Sequence of chain 1.A:
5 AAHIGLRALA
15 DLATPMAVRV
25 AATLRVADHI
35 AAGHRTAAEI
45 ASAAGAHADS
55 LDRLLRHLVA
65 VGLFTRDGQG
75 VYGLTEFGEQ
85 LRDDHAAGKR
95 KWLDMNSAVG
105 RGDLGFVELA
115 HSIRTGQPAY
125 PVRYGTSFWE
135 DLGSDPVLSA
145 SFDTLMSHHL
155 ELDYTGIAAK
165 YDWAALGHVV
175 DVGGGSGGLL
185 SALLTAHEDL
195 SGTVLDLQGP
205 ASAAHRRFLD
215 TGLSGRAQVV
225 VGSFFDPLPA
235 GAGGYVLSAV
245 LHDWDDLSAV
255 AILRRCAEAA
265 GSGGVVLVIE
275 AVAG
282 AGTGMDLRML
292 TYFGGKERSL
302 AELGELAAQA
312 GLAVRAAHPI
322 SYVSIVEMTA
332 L

This small molecule binds to this protein.
Small molecule (SMILES): Cc1cccc2c(C(=O)O)c(O)ccc12

Binding-site contacts:
Ligand atom C1H contacts residue ARG289 of chain 1.B at 3.5 Å.
Ligand atom C1L contacts residue MET286 of chain 1.B at 4.1 Å (hydrophobic).
Ligand atom C1H contacts residue MET286 of chain 1.B at 4.0 Å (hydrophobic).
Ligand atom C1H contacts residue VAL103 of chain 1.B at 4.0 Å (hydrophobic).
Ligand atom C1A contacts residue SAM1 of chain 1.F at 3.0 Å.
Ligand atom O1K contacts residue ARG289 of chain 1.B at 4.2 Å.
Ligand atom C1J contacts residue MET286 of chain 1.B at 3.9 Å (hydrophobic).
Ligand atom C1H contacts residue ARG11 of chain 1.A at 4.1 Å.
Ligand atom C1A contacts residue ASP247 of chain 1.B at 4.1 Å.
Ligand atom C1A contacts residue MET150 of chain 1.B at 3.4 Å (hydrophobic).
Ligand atom C1F contacts residue SAM1 of chain 1.F at 4.1 Å.
Ligand atom O1M contacts residue MET286 of chain 1.B at 3.9 Å.
Ligand atom C1B contacts residue SAM1 of chain 1.F at 3.6 Å.
Ligand atom C1H contacts residue TRP96 of chain 1.B at 3.6 Å (hydrophobic).
Ligand atom C1G contacts residue ARG289 of chain 1.B at 3.8 Å.
Ligand atom C1D contacts residue MET150 of chain 1.B at 4.0 Å (hydrophobic).
Ligand atom O1M contacts residue TRP96 of chain 1.B at 4.2 Å.
Ligand atom C1A contacts residue HIS246 of chain 1.B at 4.1 Å.
Ligand atom C1O contacts residue PHE294 of chain 1.B at 3.9 Å (hydrophobic).
Ligand atom O1K contacts residue ARG11 of chain 1.A at 2.5 Å (salt-bridge).
Ligand atom C1O contacts residue PHE146 of chain 1.B at 3.8 Å (hydrophobic).
Ligand atom O1K contacts residue TRP96 of chain 1.B at 3.5 Å.
Ligand atom O1N contacts residue HIS153 of chain 1.B at 3.5 Å.
Ligand atom C1D contacts residue MET290 of chain 1.B at 3.9 Å (hydrophobic).
Ligand atom C1O contacts residue TYR293 of chain 1.B at 3.4 Å (hydrophobic).
Ligand atom O1K contacts residue MET286 of chain 1.B at 3.1 Å.
Ligand atom C1O contacts residue MET290 of chain 1.B at 4.0 Å (hydrophobic).
Ligand atom C1G contacts residue VAL103 of chain 1.B at 3.9 Å (hydrophobic).
Ligand atom C1I contacts residue MET286 of chain 1.B at 3.4 Å (hydrophobic).
Ligand atom C1B contacts residue PHE146 of chain 1.B at 3.7 Å (hydrophobic).
Ligand atom C1I contacts residue ARG11 of chain 1.A at 3.6 Å.
Ligand atom C1B contacts residue MET150 of chain 1.B at 4.0 Å (hydrophobic).
Ligand atom C1J contacts residue TRP96 of chain 1.B at 4.1 Å (hydrophobic).
Ligand atom C1C contacts residue PHE146 of chain 1.B at 3.9 Å (hydrophobic).
Ligand atom C1B contacts residue MET290 of chain 1.B at 4.1 Å (hydrophobic).
Ligand atom C1I contacts residue TRP96 of chain 1.B at 3.5 Å (hydrophobic).
Ligand atom C1C contacts residue MET290 of chain 1.B at 3.8 Å (hydrophobic).
Ligand atom C1B contacts residue ASP247 of chain 1.B at 4.2 Å.
Ligand atom C1F contacts residue MET150 of chain 1.B at 3.5 Å (hydrophobic).
Ligand atom C1E contacts residue MET150 of chain 1.B at 3.7 Å (hydrophobic).

Sequence of chain 1.B:
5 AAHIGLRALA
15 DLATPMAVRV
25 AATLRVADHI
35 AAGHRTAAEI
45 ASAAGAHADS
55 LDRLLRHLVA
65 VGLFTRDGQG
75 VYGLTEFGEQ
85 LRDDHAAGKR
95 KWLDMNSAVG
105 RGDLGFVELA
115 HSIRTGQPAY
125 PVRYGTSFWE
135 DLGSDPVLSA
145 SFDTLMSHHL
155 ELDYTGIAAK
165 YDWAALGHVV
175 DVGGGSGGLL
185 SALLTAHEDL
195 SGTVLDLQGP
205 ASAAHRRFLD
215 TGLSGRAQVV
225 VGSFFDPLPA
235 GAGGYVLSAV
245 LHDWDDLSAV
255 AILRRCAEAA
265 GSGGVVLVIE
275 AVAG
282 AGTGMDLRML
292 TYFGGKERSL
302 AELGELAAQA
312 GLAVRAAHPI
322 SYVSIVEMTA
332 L